This protein binds this small molecule.
Small molecule (SMILES): CC(=O)N[C@H]1[C@H](O[C@H]2[C@H](O)[C@@H](NC(C)=O)CO[C@@H]2CO)O[C@H](CO)[C@@H](O)[C@@H]1O

Binding-site contacts:
Ligand atom C2 contacts residue ASN788 of chain 1.G at 2.5 Å.
Ligand atom N2 contacts residue ASN788 of chain 1.G at 2.8 Å (h-bond).
Ligand atom O5 contacts residue ASN788 of chain 1.G at 2.4 Å (h-bond).
Ligand atom C5 contacts residue ASN788 of chain 1.G at 3.7 Å.
Ligand atom C7 contacts residue ASN788 of chain 1.G at 3.6 Å.
Ligand atom C3 contacts residue ASN788 of chain 1.G at 3.7 Å.
Ligand atom O7 contacts residue ASN788 of chain 1.G at 3.7 Å.
Ligand atom C8 contacts residue ASN788 of chain 1.G at 4.2 Å.
Ligand atom C1 contacts residue ASN788 of chain 1.G at 1.5 Å.
Ligand atom C4 contacts residue ASN788 of chain 1.G at 4.3 Å.

Sequence of chain 1.G:
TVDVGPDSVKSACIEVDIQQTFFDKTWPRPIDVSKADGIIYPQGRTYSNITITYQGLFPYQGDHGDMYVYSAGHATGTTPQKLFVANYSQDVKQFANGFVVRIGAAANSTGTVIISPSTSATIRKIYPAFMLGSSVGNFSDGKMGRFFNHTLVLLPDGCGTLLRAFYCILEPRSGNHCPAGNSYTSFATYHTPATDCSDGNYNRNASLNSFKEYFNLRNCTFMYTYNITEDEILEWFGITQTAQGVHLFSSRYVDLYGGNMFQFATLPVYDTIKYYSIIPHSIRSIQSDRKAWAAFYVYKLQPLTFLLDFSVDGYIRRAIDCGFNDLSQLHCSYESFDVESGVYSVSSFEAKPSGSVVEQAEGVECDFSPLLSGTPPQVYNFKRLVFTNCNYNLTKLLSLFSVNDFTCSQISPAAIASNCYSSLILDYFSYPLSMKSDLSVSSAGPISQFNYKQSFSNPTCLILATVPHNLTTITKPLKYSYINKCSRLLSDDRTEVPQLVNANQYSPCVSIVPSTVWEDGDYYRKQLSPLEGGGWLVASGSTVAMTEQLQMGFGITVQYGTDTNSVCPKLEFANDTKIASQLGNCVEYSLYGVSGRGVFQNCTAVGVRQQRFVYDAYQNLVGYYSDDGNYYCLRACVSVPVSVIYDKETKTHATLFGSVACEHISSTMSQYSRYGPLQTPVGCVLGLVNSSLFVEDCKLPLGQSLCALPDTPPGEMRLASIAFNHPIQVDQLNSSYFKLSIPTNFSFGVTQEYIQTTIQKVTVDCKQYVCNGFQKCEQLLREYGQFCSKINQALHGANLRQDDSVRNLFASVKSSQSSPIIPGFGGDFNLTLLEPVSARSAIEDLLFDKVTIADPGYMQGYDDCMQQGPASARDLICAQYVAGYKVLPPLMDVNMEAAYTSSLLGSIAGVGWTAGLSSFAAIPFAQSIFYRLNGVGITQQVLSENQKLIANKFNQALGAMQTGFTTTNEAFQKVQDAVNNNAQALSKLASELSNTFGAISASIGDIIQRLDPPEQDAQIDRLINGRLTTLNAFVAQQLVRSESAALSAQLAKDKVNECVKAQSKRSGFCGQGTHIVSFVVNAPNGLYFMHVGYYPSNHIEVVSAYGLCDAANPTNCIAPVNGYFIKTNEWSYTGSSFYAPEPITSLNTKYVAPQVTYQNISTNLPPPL